Sequence of chain 1.A:
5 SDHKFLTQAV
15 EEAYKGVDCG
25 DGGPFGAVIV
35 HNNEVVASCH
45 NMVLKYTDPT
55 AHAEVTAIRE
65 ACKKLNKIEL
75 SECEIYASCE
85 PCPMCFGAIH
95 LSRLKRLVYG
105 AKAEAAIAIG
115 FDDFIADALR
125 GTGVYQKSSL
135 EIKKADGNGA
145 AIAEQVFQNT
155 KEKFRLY

The protein below binds the small molecule below.
Small molecule (SMILES): Cn1c(N)nc2c(ncn2[C@@H]2O[C@H](CO)[C@@H](O)[C@H]2O)c1=O

Sequence of chain 1.B:
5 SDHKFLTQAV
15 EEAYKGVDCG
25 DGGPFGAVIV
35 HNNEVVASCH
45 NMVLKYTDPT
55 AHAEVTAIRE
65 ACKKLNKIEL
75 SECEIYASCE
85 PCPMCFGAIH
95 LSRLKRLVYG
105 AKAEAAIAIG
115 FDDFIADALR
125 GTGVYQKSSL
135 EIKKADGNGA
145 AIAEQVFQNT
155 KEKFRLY

Binding-site contacts:
Ligand atom C01 contacts residue ALA57 of chain 1.B at 3.2 Å (hydrophobic).
Ligand atom C06 contacts residue HIS56 of chain 1.B at 3.5 Å.
Ligand atom C13 contacts residue PHE115 of chain 1.B at 3.8 Å (hydrophobic).
Ligand atom N09 contacts residue GLU58 of chain 1.B at 3.3 Å (salt-bridge).
Ligand atom O19 contacts residue GLU84 of chain 1.B at 3.4 Å (salt-bridge).
Ligand atom C18 contacts residue CYS86 of chain 1.B at 3.5 Å (hydrophobic).
Ligand atom C08 contacts residue ZN1 of chain 1.E at 3.7 Å.
Ligand atom C11 contacts residue TYR161 of chain 1.B at 3.8 Å (hydrophobic).
Ligand atom O04 contacts residue ALA57 of chain 1.B at 3.6 Å.
Ligand atom N12 contacts residue ASN45 of chain 1.B at 3.6 Å.
Ligand atom O04 contacts residue HIS56 of chain 1.B at 3.0 Å.
Ligand atom C06 contacts residue PHE29 of chain 1.B at 3.5 Å (hydrophobic).
Ligand atom C15 contacts residue PHE118 of chain 1.B at 3.6 Å (hydrophobic).
Ligand atom C05 contacts residue HIS56 of chain 1.B at 3.2 Å.
Ligand atom O20 contacts residue PHE115 of chain 1.B at 3.5 Å.
Ligand atom C11 contacts residue PHE115 of chain 1.B at 3.7 Å (hydrophobic).
Ligand atom N07 contacts residue PHE29 of chain 1.B at 3.5 Å.
Ligand atom N12 contacts residue TYR161 of chain 1.B at 3.0 Å (h-bond).
Ligand atom O21 contacts residue ASP116 of chain 1.B at 3.4 Å.
Ligand atom C01 contacts residue PHE29 of chain 1.B at 3.4 Å (hydrophobic).
Ligand atom N09 contacts residue GLU84 of chain 1.B at 3.6 Å (salt-bridge).
Ligand atom O04 contacts residue PHE29 of chain 1.B at 3.6 Å.
Ligand atom C03 contacts residue PHE29 of chain 1.B at 3.5 Å (hydrophobic).
Ligand atom O04 contacts residue ASN45 of chain 1.B at 2.2 Å (h-bond).
Ligand atom N12 contacts residue HIS56 of chain 1.B at 3.2 Å (h-bond).
Ligand atom C03 contacts residue ASN45 of chain 1.B at 3.2 Å.
Ligand atom C03 contacts residue HIS56 of chain 1.B at 3.2 Å.
Ligand atom O20 contacts residue ASP116 of chain 1.B at 2.4 Å (salt-bridge).
Ligand atom O21 contacts residue LEU95 of chain 1.A at 3.6 Å.
Ligand atom N10 contacts residue PHE29 of chain 1.B at 3.7 Å.
Ligand atom C01 contacts residue HIS56 of chain 1.B at 3.5 Å.
Ligand atom N02 contacts residue PHE29 of chain 1.B at 3.5 Å.
Ligand atom C05 contacts residue ASN45 of chain 1.B at 3.7 Å.
Ligand atom C15 contacts residue ASP116 of chain 1.B at 3.4 Å.
Ligand atom C18 contacts residue PHE118 of chain 1.B at 3.6 Å (hydrophobic).
Ligand atom C01 contacts residue GLU58 of chain 1.B at 2.8 Å.
Ligand atom N12 contacts residue PHE29 of chain 1.B at 3.7 Å.
Ligand atom C08 contacts residue PHE29 of chain 1.B at 3.5 Å (hydrophobic).
Ligand atom N02 contacts residue HIS56 of chain 1.B at 3.5 Å (h-bond).
Ligand atom C05 contacts residue PHE29 of chain 1.B at 3.5 Å (hydrophobic).